This protein binds this small molecule.
Small molecule (SMILES): CC(=O)N[C@H]1[C@H](O[C@H]2[C@H](O)[C@@H](NC(C)=O)CO[C@@H]2CO)O[C@H](CO)[C@@H](O)[C@@H]1O

Binding-site contacts:
Ligand atom C2 contacts residue ASN19 of chain 20.T at 3.0 Å.
Ligand atom C3 contacts residue ASN19 of chain 20.T at 4.1 Å.
Ligand atom N2 contacts residue ASN19 of chain 20.T at 3.1 Å (h-bond).
Ligand atom C5 contacts residue ASN19 of chain 20.T at 3.8 Å.
Ligand atom O7 contacts residue ASN19 of chain 20.T at 4.1 Å.
Ligand atom C1 contacts residue ASN19 of chain 20.T at 1.7 Å.
Ligand atom O5 contacts residue ASN19 of chain 20.T at 2.8 Å (h-bond).
Ligand atom C7 contacts residue ASN19 of chain 20.T at 3.6 Å.
Ligand atom C8 contacts residue ASN19 of chain 20.T at 4.3 Å.

Sequence of chain 20.T:
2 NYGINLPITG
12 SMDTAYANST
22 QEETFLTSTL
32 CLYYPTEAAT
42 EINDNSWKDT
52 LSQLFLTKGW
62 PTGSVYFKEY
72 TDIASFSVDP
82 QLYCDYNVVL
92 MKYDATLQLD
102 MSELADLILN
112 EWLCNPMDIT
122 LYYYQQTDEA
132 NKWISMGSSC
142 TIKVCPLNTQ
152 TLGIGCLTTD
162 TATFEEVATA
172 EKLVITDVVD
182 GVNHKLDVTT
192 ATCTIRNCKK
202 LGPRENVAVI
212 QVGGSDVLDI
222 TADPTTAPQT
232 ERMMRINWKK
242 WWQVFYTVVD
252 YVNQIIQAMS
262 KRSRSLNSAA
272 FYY